The protein below binds the small molecule below.
Small molecule (SMILES): COc1cc(CCc2ccccc2)c(C(=O)O)c(O)c1CC=C(C)C

Sequence of chain 1.B:
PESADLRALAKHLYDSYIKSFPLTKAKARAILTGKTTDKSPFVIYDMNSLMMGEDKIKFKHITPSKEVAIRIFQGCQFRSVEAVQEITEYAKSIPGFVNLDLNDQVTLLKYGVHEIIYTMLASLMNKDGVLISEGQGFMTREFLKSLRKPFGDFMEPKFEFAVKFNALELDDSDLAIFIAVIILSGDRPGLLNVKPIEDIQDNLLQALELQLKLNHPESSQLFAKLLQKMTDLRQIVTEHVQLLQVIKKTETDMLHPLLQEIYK

Binding-site contacts:
Ligand atom CAI contacts residue ILE106 of chain 1.B at 3.9 Å (hydrophobic).
Ligand atom CAK contacts residue ALA102 of chain 1.B at 3.5 Å (hydrophobic).
Ligand atom CAK contacts residue ILE136 of chain 1.B at 3.7 Å (hydrophobic).
Ligand atom CAU contacts residue LEU140 of chain 1.B at 3.8 Å (hydrophobic).
Ligand atom CAI contacts residue MET139 of chain 1.B at 3.5 Å (hydrophobic).
Ligand atom CAC contacts residue ILE151 of chain 1.B at 3.9 Å (hydrophobic).
Ligand atom CAL contacts residue ARG98 of chain 1.B at 3.0 Å.
Ligand atom CAH contacts residue MET139 of chain 1.B at 3.6 Å (hydrophobic).
Ligand atom CAU contacts residue ARG98 of chain 1.B at 3.9 Å.
Ligand atom CAI contacts residue ALA102 of chain 1.B at 3.6 Å (hydrophobic).
Ligand atom CAW contacts residue LEU140 of chain 1.B at 3.5 Å (hydrophobic).
Ligand atom CAM contacts residue LEU140 of chain 1.B at 3.7 Å (hydrophobic).
Ligand atom CAS contacts residue ARG98 of chain 1.B at 3.1 Å.
Ligand atom CAB contacts residue PHE173 of chain 1.B at 3.4 Å (hydrophobic).
Ligand atom CAJ contacts residue ARG98 of chain 1.B at 3.4 Å.
Ligand atom CAB contacts residue CYS95 of chain 1.B at 3.5 Å (hydrophobic).
Ligand atom OAE contacts residue ARG98 of chain 1.B at 3.6 Å (salt-bridge).
Ligand atom OAD contacts residue ARG98 of chain 1.B at 2.6 Å (salt-bridge).
Ligand atom CAB contacts residue MET174 of chain 1.B at 3.9 Å (hydrophobic).
Ligand atom CAJ contacts residue PHE36 of chain 1.B at 3.8 Å (hydrophobic).
Ligand atom CAY contacts residue ARG98 of chain 1.B at 3.3 Å.
Ligand atom CAS contacts residue LEU143 of chain 1.B at 3.6 Å (hydrophobic).
Ligand atom OAF contacts residue ILE151 of chain 1.B at 3.8 Å.
Ligand atom OAD contacts residue LEU143 of chain 1.B at 3.5 Å.
Ligand atom OAQ contacts residue LEU140 of chain 1.B at 3.9 Å.
Ligand atom CAA contacts residue CYS95 of chain 1.B at 3.5 Å (hydrophobic).
Ligand atom CAH contacts residue PHE36 of chain 1.B at 3.7 Å (hydrophobic).
Ligand atom OAF contacts residue LEU150 of chain 1.B at 3.3 Å (h-bond).
Ligand atom CAJ contacts residue GLU105 of chain 1.B at 3.9 Å.
Ligand atom CAP contacts residue ARG98 of chain 1.B at 3.7 Å.
Ligand atom CAA contacts residue LEU140 of chain 1.B at 3.7 Å (hydrophobic).
Ligand atom CAX contacts residue LEU140 of chain 1.B at 3.5 Å (hydrophobic).
Ligand atom CAG contacts residue MET174 of chain 1.B at 3.7 Å (hydrophobic).
Ligand atom CAR contacts residue CYS95 of chain 1.B at 3.8 Å (hydrophobic).
Ligand atom OAE contacts residue LEU143 of chain 1.B at 3.6 Å.
Ligand atom CAT contacts residue MET139 of chain 1.B at 3.9 Å (hydrophobic).
Ligand atom OAQ contacts residue CYS95 of chain 1.B at 3.3 Å (h-bond).
Ligand atom CAV contacts residue ARG98 of chain 1.B at 3.6 Å.
Ligand atom CAT contacts residue ARG98 of chain 1.B at 3.7 Å.
Ligand atom CAK contacts residue MET139 of chain 1.B at 3.6 Å (hydrophobic).